The protein below binds the small molecule below.
Small molecule (SMILES): CC(=O)N[C@H]1[C@H](O[C@H]2[C@H](O)[C@@H](NC(C)=O)CO[C@@H]2CO)O[C@H](CO)[C@@H](O[C@@H]2O[C@H](CO[C@H]3O[C@H](CO)[C@@H](O)[C@H](O)[C@@H]3O)[C@@H](O)[C@H](O)[C@@H]2O)[C@@H]1O

Binding-site contacts:
Ligand atom O7 contacts residue ASN301 of chain 3.C at 3.1 Å (h-bond).
Ligand atom C6 contacts residue ASP108 of chain 3.D at 4.0 Å.
Ligand atom C5 contacts residue TYR112 of chain 3.D at 3.1 Å (hydrophobic).
Ligand atom N2 contacts residue TYR107 of chain 3.D at 4.1 Å.
Ligand atom C7 contacts residue ASN301 of chain 3.C at 3.2 Å.
Ligand atom C5 contacts residue ASP108 of chain 3.D at 3.3 Å.
Ligand atom O7 contacts residue ASP108 of chain 3.D at 4.0 Å.
Ligand atom C6 contacts residue ASP108 of chain 3.D at 3.7 Å.
Ligand atom C4 contacts residue TYR112 of chain 3.D at 3.2 Å (hydrophobic).
Ligand atom C4 contacts residue ASN301 of chain 3.C at 4.2 Å.
Ligand atom O7 contacts residue NAG1 of chain 3.N at 3.9 Å.
Ligand atom C1 contacts residue ASN301 of chain 3.C at 1.4 Å.
Ligand atom C7 contacts residue TYR107 of chain 3.D at 3.8 Å (hydrophobic).
Ligand atom C3 contacts residue ASN301 of chain 3.C at 3.8 Å.
Ligand atom O3 contacts residue TYR112 of chain 3.D at 4.2 Å.
Ligand atom C8 contacts residue TYR107 of chain 3.D at 3.8 Å (hydrophobic).
Ligand atom O7 contacts residue TYR107 of chain 3.D at 3.3 Å.
Ligand atom C1 contacts residue ASP108 of chain 3.D at 3.9 Å.
Ligand atom C2 contacts residue TYR107 of chain 3.D at 4.1 Å (hydrophobic).
Ligand atom N2 contacts residue HIS299 of chain 3.C at 3.8 Å.
Ligand atom C8 contacts residue ARG412 of chain 3.C at 3.7 Å.
Ligand atom C1 contacts residue TYR107 of chain 3.D at 3.9 Å (hydrophobic).
Ligand atom C6 contacts residue TYR112 of chain 3.D at 3.9 Å (hydrophobic).
Ligand atom O5 contacts residue ASP108 of chain 3.D at 4.0 Å.
Ligand atom O5 contacts residue ASP108 of chain 3.D at 4.2 Å.
Ligand atom C1 contacts residue TYR112 of chain 3.D at 4.2 Å (hydrophobic).
Ligand atom C4 contacts residue TYR107 of chain 3.D at 4.2 Å (hydrophobic).
Ligand atom C1 contacts residue HIS299 of chain 3.C at 4.1 Å.
Ligand atom C4 contacts residue ASP108 of chain 3.D at 3.9 Å.
Ligand atom N2 contacts residue ASN301 of chain 3.C at 2.9 Å (h-bond).
Ligand atom C8 contacts residue THR267 of chain 3.C at 3.6 Å.
Ligand atom C5 contacts residue ASN301 of chain 3.C at 3.7 Å.
Ligand atom O4 contacts residue TYR107 of chain 3.D at 3.1 Å.
Ligand atom O5 contacts residue TYR107 of chain 3.D at 3.4 Å (h-bond).
Ligand atom O3 contacts residue TYR107 of chain 3.D at 4.0 Å.
Ligand atom C3 contacts residue TYR112 of chain 3.D at 3.3 Å (hydrophobic).
Ligand atom O5 contacts residue ASN301 of chain 3.C at 2.4 Å (h-bond).
Ligand atom C2 contacts residue ASN301 of chain 3.C at 2.4 Å.
Ligand atom O4 contacts residue TYR112 of chain 3.D at 2.8 Å (h-bond).
Ligand atom O5 contacts residue TYR112 of chain 3.D at 4.2 Å.

Sequence of chain 3.C:
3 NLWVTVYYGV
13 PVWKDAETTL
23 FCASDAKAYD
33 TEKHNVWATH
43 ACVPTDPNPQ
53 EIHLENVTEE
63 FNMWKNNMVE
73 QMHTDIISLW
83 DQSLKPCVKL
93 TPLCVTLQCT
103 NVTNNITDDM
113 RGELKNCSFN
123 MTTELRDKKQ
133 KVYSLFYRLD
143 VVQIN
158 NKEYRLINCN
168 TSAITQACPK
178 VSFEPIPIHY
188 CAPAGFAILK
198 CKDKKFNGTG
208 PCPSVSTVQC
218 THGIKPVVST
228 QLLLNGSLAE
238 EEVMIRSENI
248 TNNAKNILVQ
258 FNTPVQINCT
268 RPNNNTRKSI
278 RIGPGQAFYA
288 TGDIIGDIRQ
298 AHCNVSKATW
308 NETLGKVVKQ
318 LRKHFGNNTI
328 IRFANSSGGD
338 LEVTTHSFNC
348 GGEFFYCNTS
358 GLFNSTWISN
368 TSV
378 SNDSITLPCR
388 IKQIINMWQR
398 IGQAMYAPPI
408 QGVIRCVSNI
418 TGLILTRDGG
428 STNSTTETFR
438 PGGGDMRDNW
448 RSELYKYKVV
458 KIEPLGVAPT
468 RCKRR

Sequence of chain 3.D:
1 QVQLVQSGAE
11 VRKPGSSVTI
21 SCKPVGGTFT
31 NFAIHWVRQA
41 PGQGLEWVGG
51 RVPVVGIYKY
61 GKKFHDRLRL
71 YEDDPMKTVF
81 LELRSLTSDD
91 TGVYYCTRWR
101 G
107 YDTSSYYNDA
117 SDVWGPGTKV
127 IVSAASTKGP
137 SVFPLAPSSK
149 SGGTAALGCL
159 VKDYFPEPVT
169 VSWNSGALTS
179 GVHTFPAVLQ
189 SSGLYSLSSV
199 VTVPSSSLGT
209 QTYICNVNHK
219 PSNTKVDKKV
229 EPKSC